A protein and the small-molecule ligand that binds it are described below.
Small molecule (SMILES): CC(C)CCC[C@@H](C)[C@H]1CC[C@H]2[C@@H]3CC=C4C[C@@H](O)CC[C@]4(C)[C@H]3CC[C@]12C

Sequence of chain 1.B:
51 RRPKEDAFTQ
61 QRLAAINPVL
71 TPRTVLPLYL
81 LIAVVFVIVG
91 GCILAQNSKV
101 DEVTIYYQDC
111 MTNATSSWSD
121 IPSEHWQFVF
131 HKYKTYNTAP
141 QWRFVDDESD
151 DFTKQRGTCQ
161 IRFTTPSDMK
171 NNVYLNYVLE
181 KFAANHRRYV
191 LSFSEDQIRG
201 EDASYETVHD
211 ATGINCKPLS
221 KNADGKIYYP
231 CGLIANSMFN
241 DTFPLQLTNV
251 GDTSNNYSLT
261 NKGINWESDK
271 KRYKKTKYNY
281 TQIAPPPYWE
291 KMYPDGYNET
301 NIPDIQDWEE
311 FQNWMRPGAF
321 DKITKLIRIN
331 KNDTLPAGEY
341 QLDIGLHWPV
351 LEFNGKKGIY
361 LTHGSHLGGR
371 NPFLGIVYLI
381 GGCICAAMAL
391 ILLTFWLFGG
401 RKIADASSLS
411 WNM

Binding-site contacts:
Ligand atom C22 contacts residue ILE380 of chain 1.B at 4.2 Å (hydrophobic).
Ligand atom C15 contacts residue ILE380 of chain 1.B at 4.1 Å (hydrophobic).
Ligand atom C25 contacts residue ILE384 of chain 1.B at 4.5 Å (hydrophobic).
Ligand atom C24 contacts residue ILE380 of chain 1.B at 4.4 Å (hydrophobic).
Ligand atom C16 contacts residue ILE380 of chain 1.B at 3.7 Å (hydrophobic).
Ligand atom C27 contacts residue ILE384 of chain 1.B at 3.7 Å (hydrophobic).
Ligand atom C15 contacts residue ILE376 of chain 1.B at 4.4 Å (hydrophobic).